Sequence of chain 8.A:
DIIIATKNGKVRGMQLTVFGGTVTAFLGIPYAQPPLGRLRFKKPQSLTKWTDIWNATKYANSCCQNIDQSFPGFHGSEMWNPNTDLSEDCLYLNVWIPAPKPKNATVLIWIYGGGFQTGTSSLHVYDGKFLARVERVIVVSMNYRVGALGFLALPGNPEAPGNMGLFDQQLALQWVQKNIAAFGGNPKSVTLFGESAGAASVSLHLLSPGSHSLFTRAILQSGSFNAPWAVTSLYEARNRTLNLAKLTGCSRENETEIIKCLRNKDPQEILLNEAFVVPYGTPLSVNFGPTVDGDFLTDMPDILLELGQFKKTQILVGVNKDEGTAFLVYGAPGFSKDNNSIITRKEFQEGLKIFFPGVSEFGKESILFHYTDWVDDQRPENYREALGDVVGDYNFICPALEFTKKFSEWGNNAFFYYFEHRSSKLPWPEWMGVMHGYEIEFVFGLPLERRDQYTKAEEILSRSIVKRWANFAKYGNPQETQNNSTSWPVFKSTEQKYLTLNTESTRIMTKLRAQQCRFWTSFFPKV

Binding-site contacts:
Ligand atom C2 contacts residue ASN256 of chain 8.A at 2.6 Å.
Ligand atom C7 contacts residue ASN256 of chain 8.A at 3.2 Å.
Ligand atom C3 contacts residue ASN256 of chain 8.A at 3.8 Å.
Ligand atom C4 contacts residue ASN256 of chain 8.A at 4.3 Å.
Ligand atom C1 contacts residue ASN256 of chain 8.A at 1.4 Å.
Ligand atom C6 contacts residue GLU259 of chain 8.A at 3.5 Å.
Ligand atom O7 contacts residue ASN256 of chain 8.A at 3.0 Å (h-bond).
Ligand atom N2 contacts residue ASN256 of chain 8.A at 3.0 Å (h-bond).
Ligand atom C5 contacts residue ASN256 of chain 8.A at 3.6 Å.
Ligand atom O5 contacts residue GLU259 of chain 8.A at 4.0 Å.
Ligand atom C5 contacts residue GLU259 of chain 8.A at 4.3 Å.
Ligand atom O5 contacts residue ASN256 of chain 8.A at 2.4 Å (h-bond).
Ligand atom C5 contacts residue THR258 of chain 8.A at 4.4 Å.

A small-molecule ligand and the protein it binds are described below.
Small molecule (SMILES): CC(=O)N[C@@H]1[C@@H](O)[C@H](O)[C@@H](CO)O[C@H]1O